Binding-site contacts:
Ligand atom O5 contacts residue SER89 of chain 59.B at 4.1 Å.
Ligand atom C4 contacts residue LEU151 of chain 59.B at 4.4 Å (hydrophobic).
Ligand atom C2 contacts residue ASN87 of chain 59.B at 2.4 Å.
Ligand atom O4 contacts residue LEU151 of chain 59.B at 3.7 Å.
Ligand atom C1 contacts residue SER89 of chain 59.B at 4.5 Å.
Ligand atom C4 contacts residue ASN87 of chain 59.B at 4.2 Å.
Ligand atom C6 contacts residue LEU151 of chain 59.B at 3.8 Å (hydrophobic).
Ligand atom C5 contacts residue ASN87 of chain 59.B at 3.7 Å.
Ligand atom C5 contacts residue SER89 of chain 59.B at 4.3 Å.
Ligand atom C5 contacts residue LEU151 of chain 59.B at 4.1 Å (hydrophobic).
Ligand atom O7 contacts residue ASN87 of chain 59.B at 3.9 Å.
Ligand atom N2 contacts residue ASN87 of chain 59.B at 2.9 Å (h-bond).
Ligand atom O5 contacts residue SER79 of chain 59.B at 4.4 Å.
Ligand atom O5 contacts residue ASN87 of chain 59.B at 2.3 Å (h-bond).
Ligand atom O6 contacts residue LEU151 of chain 59.B at 3.4 Å.
Ligand atom C7 contacts residue ASN87 of chain 59.B at 3.6 Å.
Ligand atom C3 contacts residue ASN87 of chain 59.B at 3.7 Å.
Ligand atom O7 contacts residue ASP85 of chain 59.B at 4.3 Å.
Ligand atom C1 contacts residue ASN87 of chain 59.B at 1.4 Å.

The small molecule below binds the protein below.
Small molecule (SMILES): CC(=O)N[C@@H]1[C@@H](O)[C@H](O)[C@@H](CO)O[C@H]1O

Sequence of chain 59.B:
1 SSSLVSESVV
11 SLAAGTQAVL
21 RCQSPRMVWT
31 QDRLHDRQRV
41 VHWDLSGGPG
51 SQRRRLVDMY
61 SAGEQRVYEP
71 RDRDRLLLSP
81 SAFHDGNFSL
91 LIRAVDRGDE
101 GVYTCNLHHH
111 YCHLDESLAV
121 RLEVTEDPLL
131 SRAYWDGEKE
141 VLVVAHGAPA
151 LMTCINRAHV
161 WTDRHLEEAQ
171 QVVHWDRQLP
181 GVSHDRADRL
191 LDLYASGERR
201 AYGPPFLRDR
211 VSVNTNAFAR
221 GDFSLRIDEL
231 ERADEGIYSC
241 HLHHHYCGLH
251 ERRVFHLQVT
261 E